Binding-site contacts:
Ligand atom O1B contacts residue GLY195 of chain 1.A at 3.2 Å.
Ligand atom C2 contacts residue MET266 of chain 1.A at 2.8 Å (hydrophobic).
Ligand atom O1B contacts residue LYS215 of chain 1.A at 3.5 Å.
Ligand atom C5' contacts residue VAL200 of chain 1.A at 3.8 Å (hydrophobic).
Ligand atom N1 contacts residue MET266 of chain 1.A at 2.9 Å (h-bond).
Ligand atom C6 contacts residue THR264 of chain 1.A at 3.8 Å.
Ligand atom O2B contacts residue ASP329 of chain 1.A at 3.4 Å (salt-bridge).
Ligand atom N3B contacts residue MG1 of chain 1.C at 3.5 Å.
Ligand atom PB contacts residue LYS215 of chain 1.A at 3.6 Å.
Ligand atom O2G contacts residue ASP329 of chain 1.A at 2.8 Å (salt-bridge).
Ligand atom C1' contacts residue VAL200 of chain 1.A at 3.9 Å (hydrophobic).
Ligand atom N6 contacts residue THR264 of chain 1.A at 2.8 Å (h-bond).
Ligand atom PG contacts residue ASP329 of chain 1.A at 3.6 Å.
Ligand atom O3G contacts residue MG1 of chain 1.C at 3.1 Å.
Ligand atom PB contacts residue MG1 of chain 1.C at 3.6 Å.
Ligand atom O4' contacts residue VAL200 of chain 1.A at 3.1 Å.
Ligand atom O5' contacts residue VAL200 of chain 1.A at 3.7 Å.
Ligand atom O2A contacts residue MG1 of chain 1.C at 2.2 Å.
Ligand atom O3A contacts residue GLY195 of chain 1.A at 3.5 Å.
Ligand atom C5' contacts residue LYS194 of chain 1.A at 3.5 Å.
Ligand atom PA contacts residue MG1 of chain 1.C at 2.9 Å.
Ligand atom N3B contacts residue GLY196 of chain 1.A at 3.6 Å.
Ligand atom N6 contacts residue MET266 of chain 1.A at 3.9 Å.
Ligand atom C5 contacts residue LEU318 of chain 1.A at 3.6 Å (hydrophobic).
Ligand atom O2B contacts residue LYS215 of chain 1.A at 2.5 Å (salt-bridge).
Ligand atom C6 contacts residue MET266 of chain 1.A at 3.8 Å (hydrophobic).
Ligand atom N9 contacts residue VAL200 of chain 1.A at 3.6 Å.
Ligand atom O5' contacts residue MG1 of chain 1.C at 3.8 Å.
Ligand atom O1G contacts residue ASP329 of chain 1.A at 3.3 Å (salt-bridge).
Ligand atom O1B contacts residue GLY196 of chain 1.A at 3.1 Å (h-bond).
Ligand atom C8 contacts residue VAL200 of chain 1.A at 3.8 Å (hydrophobic).
Ligand atom O3A contacts residue MG1 of chain 1.C at 2.5 Å.
Ligand atom N6 contacts residue ALA213 of chain 1.A at 3.9 Å.
Ligand atom O2G contacts residue MG1 of chain 1.C at 2.2 Å.
Ligand atom PG contacts residue MG1 of chain 1.C at 3.0 Å.
Ligand atom O1A contacts residue LYS215 of chain 1.A at 2.8 Å (salt-bridge).
Ligand atom C6 contacts residue ALA213 of chain 1.A at 3.6 Å (hydrophobic).
Ligand atom C6 contacts residue LEU318 of chain 1.A at 3.7 Å (hydrophobic).
Ligand atom N1 contacts residue ALA213 of chain 1.A at 3.7 Å.
Ligand atom N3 contacts residue MET266 of chain 1.A at 3.7 Å.

Sequence of chain 1.A:
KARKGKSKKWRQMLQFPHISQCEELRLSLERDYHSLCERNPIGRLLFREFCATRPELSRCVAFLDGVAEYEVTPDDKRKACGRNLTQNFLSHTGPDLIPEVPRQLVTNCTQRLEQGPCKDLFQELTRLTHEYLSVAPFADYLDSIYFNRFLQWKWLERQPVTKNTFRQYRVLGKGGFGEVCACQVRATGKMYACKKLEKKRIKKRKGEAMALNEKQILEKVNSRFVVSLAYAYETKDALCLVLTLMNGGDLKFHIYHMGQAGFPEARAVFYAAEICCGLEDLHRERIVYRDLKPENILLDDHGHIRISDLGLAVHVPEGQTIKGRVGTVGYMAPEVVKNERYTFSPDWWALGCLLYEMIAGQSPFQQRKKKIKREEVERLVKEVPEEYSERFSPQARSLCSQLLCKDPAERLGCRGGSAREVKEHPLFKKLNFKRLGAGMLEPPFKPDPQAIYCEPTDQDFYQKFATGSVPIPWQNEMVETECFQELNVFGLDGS

A protein and the small-molecule ligand that binds it are described below.
Small molecule (SMILES): Nc1ncnc2c1ncn2[C@@H]1O[C@H](CO[P](=O)(O)O[P](=O)(O)NP(=O)(O)O)[C@@H](O)[C@H]1O